A protein and the small-molecule ligand that binds it are described below.
Small molecule (SMILES): C[C@H](O)[C@H](N)[C@@H]1O[C@](O)(C(=O)O)C[C@H](O)[C@@H]1N

Binding-site contacts:
Ligand atom O1A contacts residue SER443 of chain 1.S at 2.3 Å (h-bond).
Ligand atom O8 contacts residue SER449 of chain 1.S at 4.2 Å.
Ligand atom O1A contacts residue MET442 of chain 1.S at 3.6 Å (h-bond).
Ligand atom C3 contacts residue ASN444 of chain 1.S at 4.2 Å.
Ligand atom C8 contacts residue P8E1 of chain 1.DM at 4.4 Å.
Ligand atom C6 contacts residue ASN444 of chain 1.S at 4.0 Å.
Ligand atom O6 contacts residue ASN444 of chain 1.S at 4.5 Å.
Ligand atom O6 contacts residue SER443 of chain 1.S at 2.0 Å (h-bond).
Ligand atom O1A contacts residue SER441 of chain 1.S at 3.5 Å.
Ligand atom C1 contacts residue SER443 of chain 1.S at 1.7 Å.
Ligand atom C2 contacts residue ASN444 of chain 1.S at 4.0 Å.
Ligand atom O8 contacts residue SER443 of chain 1.S at 3.6 Å (h-bond).
Ligand atom C4 contacts residue ASN444 of chain 1.S at 3.8 Å.
Ligand atom C4 contacts residue SER443 of chain 1.S at 3.8 Å.
Ligand atom C9 contacts residue P8E1 of chain 1.DM at 3.6 Å.
Ligand atom C2 contacts residue SER443 of chain 1.S at 1.5 Å.
Ligand atom C6 contacts residue SER443 of chain 1.S at 3.2 Å.
Ligand atom C8 contacts residue SER443 of chain 1.S at 4.2 Å.
Ligand atom C5 contacts residue SER443 of chain 1.S at 4.1 Å.
Ligand atom C7 contacts residue SER443 of chain 1.S at 4.3 Å.
Ligand atom C3 contacts residue SER443 of chain 1.S at 2.9 Å.
Ligand atom O8 contacts residue P8E1 of chain 1.DM at 4.5 Å.
Ligand atom C5 contacts residue ASN444 of chain 1.S at 4.3 Å.
Ligand atom O1B contacts residue SER443 of chain 1.S at 2.5 Å (h-bond).

Sequence of chain 1.S:
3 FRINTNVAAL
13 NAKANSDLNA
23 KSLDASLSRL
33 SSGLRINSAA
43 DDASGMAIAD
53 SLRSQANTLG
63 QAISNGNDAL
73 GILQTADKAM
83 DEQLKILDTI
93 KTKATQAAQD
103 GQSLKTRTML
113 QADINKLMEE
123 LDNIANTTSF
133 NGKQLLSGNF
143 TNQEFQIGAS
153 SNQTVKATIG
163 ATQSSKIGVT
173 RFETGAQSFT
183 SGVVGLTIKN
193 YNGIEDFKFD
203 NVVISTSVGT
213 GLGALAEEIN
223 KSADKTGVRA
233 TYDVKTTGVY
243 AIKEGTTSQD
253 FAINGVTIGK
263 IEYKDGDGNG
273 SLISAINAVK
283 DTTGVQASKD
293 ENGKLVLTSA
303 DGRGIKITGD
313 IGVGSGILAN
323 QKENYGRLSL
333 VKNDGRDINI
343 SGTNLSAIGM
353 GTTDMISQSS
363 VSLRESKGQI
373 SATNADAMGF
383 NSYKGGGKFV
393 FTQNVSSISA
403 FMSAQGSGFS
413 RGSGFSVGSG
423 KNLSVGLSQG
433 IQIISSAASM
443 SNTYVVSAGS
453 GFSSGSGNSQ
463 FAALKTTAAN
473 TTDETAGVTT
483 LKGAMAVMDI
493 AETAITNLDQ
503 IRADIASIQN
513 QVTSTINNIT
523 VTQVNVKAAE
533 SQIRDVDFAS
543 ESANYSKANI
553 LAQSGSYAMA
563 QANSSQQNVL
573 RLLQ